Binding-site contacts:
Ligand atom C7 contacts residue PHE418 of chain 1.D at 3.5 Å (hydrophobic).
Ligand atom O1 contacts residue ALA417 of chain 1.D at 4.3 Å.
Ligand atom C15 contacts residue PHE418 of chain 1.D at 3.9 Å (hydrophobic).
Ligand atom C10 contacts residue PHE317 of chain 1.D at 4.4 Å (hydrophobic).
Ligand atom O2 contacts residue SER320 of chain 1.D at 3.0 Å (h-bond).
Ligand atom C4 contacts residue PHE418 of chain 1.D at 3.4 Å (hydrophobic).
Ligand atom O2 contacts residue PHE418 of chain 1.D at 3.4 Å.
Ligand atom C5 contacts residue PHE418 of chain 1.D at 3.6 Å (hydrophobic).
Ligand atom C15 contacts residue ALA417 of chain 1.D at 3.6 Å (hydrophobic).
Ligand atom C10 contacts residue VAL421 of chain 1.D at 4.0 Å (hydrophobic).
Ligand atom C15 contacts residue VAL421 of chain 1.D at 3.9 Å (hydrophobic).
Ligand atom C18 contacts residue VAL413 of chain 1.D at 4.3 Å (hydrophobic).
Ligand atom C8 contacts residue PHE418 of chain 1.D at 4.2 Å (hydrophobic).
Ligand atom C13 contacts residue VAL421 of chain 1.D at 4.4 Å (hydrophobic).
Ligand atom C6 contacts residue PHE418 of chain 1.D at 4.3 Å (hydrophobic).
Ligand atom C8 contacts residue SER320 of chain 1.D at 4.4 Å.
Ligand atom C4 contacts residue SER320 of chain 1.D at 4.3 Å.
Ligand atom C14 contacts residue VAL421 of chain 1.D at 3.8 Å (hydrophobic).
Ligand atom C2 contacts residue PHE418 of chain 1.D at 4.5 Å (hydrophobic).
Ligand atom C3 contacts residue PHE418 of chain 1.D at 3.9 Å (hydrophobic).
Ligand atom C11 contacts residue VAL421 of chain 1.D at 3.7 Å (hydrophobic).

Sequence of chain 1.D:
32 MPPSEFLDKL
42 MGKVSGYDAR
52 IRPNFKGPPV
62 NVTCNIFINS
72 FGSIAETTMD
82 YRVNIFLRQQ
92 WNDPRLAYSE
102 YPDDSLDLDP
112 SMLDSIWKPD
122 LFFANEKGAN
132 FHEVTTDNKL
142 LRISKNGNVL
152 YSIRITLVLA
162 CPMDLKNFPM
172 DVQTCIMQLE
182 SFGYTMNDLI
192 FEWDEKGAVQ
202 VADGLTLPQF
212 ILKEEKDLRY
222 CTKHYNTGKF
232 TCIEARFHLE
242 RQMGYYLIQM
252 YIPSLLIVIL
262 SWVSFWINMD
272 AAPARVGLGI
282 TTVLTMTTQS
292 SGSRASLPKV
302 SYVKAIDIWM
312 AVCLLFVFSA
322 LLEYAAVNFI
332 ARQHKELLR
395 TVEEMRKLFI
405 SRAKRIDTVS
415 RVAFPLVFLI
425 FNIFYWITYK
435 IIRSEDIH

The small molecule below binds the protein below.
Small molecule (SMILES): CCCCCc1cc(O)c2c(c1)OC(C)(C)[C@@H]1CCC(C)=C[C@@H]21